Binding-site contacts:
Ligand atom O7 contacts residue ARG743 of chain 1.B at 4.3 Å.
Ligand atom O6 contacts residue ILE521 of chain 1.B at 4.3 Å.
Ligand atom C8 contacts residue ARG743 of chain 1.B at 3.8 Å.
Ligand atom N2 contacts residue ARG743 of chain 1.B at 4.0 Å.
Ligand atom C7 contacts residue PRO718 of chain 1.B at 4.3 Å (hydrophobic).
Ligand atom O3 contacts residue ARG743 of chain 1.B at 3.5 Å (salt-bridge).
Ligand atom C4 contacts residue ASN719 of chain 1.B at 4.2 Å.
Ligand atom C8 contacts residue PRO718 of chain 1.B at 4.0 Å (hydrophobic).
Ligand atom C8 contacts residue GLN742 of chain 1.B at 4.2 Å.
Ligand atom N2 contacts residue PRO718 of chain 1.B at 4.0 Å.
Ligand atom C7 contacts residue ASN719 of chain 1.B at 3.2 Å.
Ligand atom O6 contacts residue ASN719 of chain 1.B at 4.2 Å.
Ligand atom C7 contacts residue ARG743 of chain 1.B at 3.8 Å.
Ligand atom C1 contacts residue ASN719 of chain 1.B at 1.4 Å.
Ligand atom C5 contacts residue ASN719 of chain 1.B at 3.7 Å.
Ligand atom C3 contacts residue ASN719 of chain 1.B at 3.8 Å.
Ligand atom O7 contacts residue LYS516 of chain 1.B at 4.2 Å.
Ligand atom O7 contacts residue ASN719 of chain 1.B at 3.3 Å (h-bond).
Ligand atom C2 contacts residue ASN719 of chain 1.B at 2.5 Å.
Ligand atom C8 contacts residue ASN719 of chain 1.B at 4.4 Å.
Ligand atom O5 contacts residue ASN719 of chain 1.B at 2.4 Å (h-bond).
Ligand atom N2 contacts residue ASN719 of chain 1.B at 2.9 Å (h-bond).

This protein binds this small molecule.
Small molecule (SMILES): CC(=O)N[C@H]1[C@H](O[C@H]2[C@H](O)[C@@H](NC(C)=O)CO[C@@H]2CO)O[C@H](CO)[C@@H](O)[C@@H]1O

Sequence of chain 1.B:
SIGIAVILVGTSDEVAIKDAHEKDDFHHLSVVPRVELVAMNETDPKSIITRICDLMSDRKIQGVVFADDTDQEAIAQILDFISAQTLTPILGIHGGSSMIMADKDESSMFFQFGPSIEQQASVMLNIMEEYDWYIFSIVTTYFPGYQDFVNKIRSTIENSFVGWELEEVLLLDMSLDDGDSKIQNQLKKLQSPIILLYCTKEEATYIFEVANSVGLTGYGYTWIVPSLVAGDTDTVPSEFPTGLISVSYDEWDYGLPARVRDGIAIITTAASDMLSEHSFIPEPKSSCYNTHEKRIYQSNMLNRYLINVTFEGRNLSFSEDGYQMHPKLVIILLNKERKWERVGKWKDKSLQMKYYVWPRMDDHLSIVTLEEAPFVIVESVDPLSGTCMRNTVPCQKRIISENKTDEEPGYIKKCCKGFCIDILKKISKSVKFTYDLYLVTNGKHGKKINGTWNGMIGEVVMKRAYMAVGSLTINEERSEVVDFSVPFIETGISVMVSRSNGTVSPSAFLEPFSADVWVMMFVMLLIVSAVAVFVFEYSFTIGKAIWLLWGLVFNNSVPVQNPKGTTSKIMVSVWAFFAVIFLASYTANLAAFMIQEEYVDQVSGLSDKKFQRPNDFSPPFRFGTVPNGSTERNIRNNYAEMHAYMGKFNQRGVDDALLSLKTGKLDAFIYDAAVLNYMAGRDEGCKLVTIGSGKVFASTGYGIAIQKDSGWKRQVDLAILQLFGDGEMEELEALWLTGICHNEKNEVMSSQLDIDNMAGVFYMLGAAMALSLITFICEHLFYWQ